Sequence of chain 2.B:
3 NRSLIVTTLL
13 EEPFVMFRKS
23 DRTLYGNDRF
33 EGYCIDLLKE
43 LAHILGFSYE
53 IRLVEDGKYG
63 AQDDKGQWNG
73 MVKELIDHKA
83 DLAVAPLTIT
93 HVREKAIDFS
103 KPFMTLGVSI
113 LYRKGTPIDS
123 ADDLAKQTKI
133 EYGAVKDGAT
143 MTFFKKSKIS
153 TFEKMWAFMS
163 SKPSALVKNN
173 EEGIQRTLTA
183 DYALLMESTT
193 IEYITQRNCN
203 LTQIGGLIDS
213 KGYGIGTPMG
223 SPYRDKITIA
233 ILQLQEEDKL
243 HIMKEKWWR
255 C

This protein binds this small molecule.
Small molecule (SMILES): N[C@@H](CCC(=O)O)C(=O)O

Binding-site contacts:
Ligand atom CA contacts residue THR90 of chain 2.B at 3.4 Å.
Ligand atom OE2 contacts residue THR142 of chain 2.B at 2.5 Å (h-bond).
Ligand atom OE1 contacts residue ALA141 of chain 2.B at 3.2 Å (h-bond).
Ligand atom CB contacts residue GLU189 of chain 2.B at 4.1 Å.
Ligand atom C contacts residue THR90 of chain 2.B at 3.5 Å.
Ligand atom CA contacts residue TYR61 of chain 2.B at 4.2 Å (hydrophobic).
Ligand atom OXT contacts residue TYR61 of chain 2.B at 3.4 Å.
Ligand atom N contacts residue PRO88 of chain 2.B at 2.9 Å (h-bond).
Ligand atom OXT contacts residue ARG95 of chain 2.B at 2.9 Å (salt-bridge).
Ligand atom CD contacts residue ALA141 of chain 2.B at 4.3 Å (hydrophobic).
Ligand atom O contacts residue THR90 of chain 2.B at 4.4 Å.
Ligand atom CD contacts residue GLU189 of chain 2.B at 3.9 Å.
Ligand atom OXT contacts residue ALA141 of chain 2.B at 4.3 Å.
Ligand atom N contacts residue TYR215 of chain 2.B at 3.8 Å.
Ligand atom CB contacts residue TYR61 of chain 2.B at 3.7 Å (hydrophobic).
Ligand atom CA contacts residue GLU189 of chain 2.B at 3.5 Å.
Ligand atom CG contacts residue GLU189 of chain 2.B at 3.6 Å.
Ligand atom OE1 contacts residue GLU189 of chain 2.B at 4.3 Å.
Ligand atom N contacts residue TYR61 of chain 2.B at 4.0 Å.
Ligand atom OE1 contacts residue THR142 of chain 2.B at 3.0 Å (h-bond).
Ligand atom C contacts residue ARG95 of chain 2.B at 3.5 Å.
Ligand atom OXT contacts residue LEU89 of chain 2.B at 3.7 Å.
Ligand atom O contacts residue GLY140 of chain 2.B at 3.5 Å.
Ligand atom CD contacts residue THR142 of chain 2.B at 3.1 Å.
Ligand atom O contacts residue TYR61 of chain 2.B at 3.3 Å.
Ligand atom CA contacts residue ALA141 of chain 2.B at 4.0 Å (hydrophobic).
Ligand atom CA contacts residue PRO88 of chain 2.B at 4.1 Å (hydrophobic).
Ligand atom OXT contacts residue PRO88 of chain 2.B at 3.6 Å (h-bond).
Ligand atom N contacts residue GLU189 of chain 2.B at 2.7 Å (salt-bridge).
Ligand atom C contacts residue ALA141 of chain 2.B at 3.7 Å (hydrophobic).
Ligand atom OE2 contacts residue GLU189 of chain 2.B at 3.8 Å.
Ligand atom OXT contacts residue THR90 of chain 2.B at 3.0 Å (h-bond).
Ligand atom C contacts residue TYR61 of chain 2.B at 3.6 Å (hydrophobic).
Ligand atom O contacts residue ALA141 of chain 2.B at 2.8 Å (h-bond).
Ligand atom OE2 contacts residue MET188 of chain 2.B at 4.4 Å.
Ligand atom CB contacts residue ALA141 of chain 2.B at 4.2 Å (hydrophobic).
Ligand atom OE1 contacts residue GLY140 of chain 2.B at 3.7 Å.
Ligand atom O contacts residue ARG95 of chain 2.B at 2.8 Å (salt-bridge).
Ligand atom N contacts residue THR90 of chain 2.B at 3.1 Å (h-bond).
Ligand atom C contacts residue PRO88 of chain 2.B at 4.2 Å (hydrophobic).